Binding-site contacts:
Ligand atom C5 contacts residue KUF1 of chain 2.G at 4.3 Å.
Ligand atom C7 contacts residue LEU429 of chain 2.A at 3.9 Å (hydrophobic).
Ligand atom O10 contacts residue TYR384 of chain 2.A at 4.3 Å.
Ligand atom C6 contacts residue PHE388 of chain 2.A at 3.6 Å (hydrophobic).
Ligand atom C7 contacts residue PHE388 of chain 2.A at 3.4 Å (hydrophobic).
Ligand atom C4 contacts residue LEU418 of chain 2.A at 4.2 Å (hydrophobic).
Ligand atom C12 contacts residue TYR384 of chain 2.A at 3.4 Å (hydrophobic).
Ligand atom N8 contacts residue LEU409 of chain 2.A at 3.8 Å.
Ligand atom C4 contacts residue LEU429 of chain 2.A at 3.3 Å (hydrophobic).
Ligand atom N8 contacts residue KUF1 of chain 2.G at 4.0 Å.
Ligand atom C11 contacts residue LEU409 of chain 2.A at 4.3 Å (hydrophobic).
Ligand atom C9 contacts residue PHE388 of chain 2.A at 4.4 Å (hydrophobic).
Ligand atom C2 contacts residue KUF1 of chain 2.G at 4.2 Å.
Ligand atom O10 contacts residue KUF1 of chain 2.G at 2.5 Å.
Ligand atom C12 contacts residue KUF1 of chain 2.G at 3.0 Å.
Ligand atom C11 contacts residue TYR384 of chain 2.A at 3.5 Å (hydrophobic).
Ligand atom C3 contacts residue TYR384 of chain 2.A at 3.7 Å (hydrophobic).
Ligand atom C9 contacts residue LEU409 of chain 2.A at 4.1 Å (hydrophobic).
Ligand atom N8 contacts residue PHE388 of chain 2.A at 3.8 Å.
Ligand atom C7 contacts residue LEU409 of chain 2.A at 3.6 Å (hydrophobic).
Ligand atom C4 contacts residue TYR384 of chain 2.A at 3.7 Å (hydrophobic).
Ligand atom C5 contacts residue TYR384 of chain 2.A at 3.7 Å (hydrophobic).
Ligand atom C1 contacts residue KUF1 of chain 2.G at 4.5 Å.
Ligand atom C3 contacts residue LEU429 of chain 2.A at 4.2 Å (hydrophobic).
Ligand atom O10 contacts residue TRP526 of chain 2.A at 4.5 Å.
Ligand atom C9 contacts residue PHE268 of chain 2.A at 4.4 Å (hydrophobic).
Ligand atom C5 contacts residue LEU429 of chain 2.A at 4.0 Å (hydrophobic).
Ligand atom C5 contacts residue PHE388 of chain 2.A at 4.2 Å (hydrophobic).
Ligand atom C1 contacts residue TYR384 of chain 2.A at 3.9 Å (hydrophobic).
Ligand atom C5 contacts residue LEU409 of chain 2.A at 4.1 Å (hydrophobic).
Ligand atom C6 contacts residue LEU409 of chain 2.A at 3.8 Å (hydrophobic).
Ligand atom C9 contacts residue KUF1 of chain 2.G at 2.9 Å.
Ligand atom N8 contacts residue PHE268 of chain 2.A at 3.4 Å.
Ligand atom C9 contacts residue TYR384 of chain 2.A at 3.9 Å (hydrophobic).
Ligand atom C7 contacts residue PHE268 of chain 2.A at 3.7 Å (hydrophobic).
Ligand atom C2 contacts residue TYR384 of chain 2.A at 3.6 Å (hydrophobic).
Ligand atom C1 contacts residue VAL499 of chain 2.A at 4.0 Å (hydrophobic).
Ligand atom C11 contacts residue KUF1 of chain 2.G at 3.1 Å.
Ligand atom C6 contacts residue LEU429 of chain 2.A at 3.3 Å (hydrophobic).
Ligand atom O10 contacts residue PHE268 of chain 2.A at 4.1 Å.

Sequence of chain 2.A:
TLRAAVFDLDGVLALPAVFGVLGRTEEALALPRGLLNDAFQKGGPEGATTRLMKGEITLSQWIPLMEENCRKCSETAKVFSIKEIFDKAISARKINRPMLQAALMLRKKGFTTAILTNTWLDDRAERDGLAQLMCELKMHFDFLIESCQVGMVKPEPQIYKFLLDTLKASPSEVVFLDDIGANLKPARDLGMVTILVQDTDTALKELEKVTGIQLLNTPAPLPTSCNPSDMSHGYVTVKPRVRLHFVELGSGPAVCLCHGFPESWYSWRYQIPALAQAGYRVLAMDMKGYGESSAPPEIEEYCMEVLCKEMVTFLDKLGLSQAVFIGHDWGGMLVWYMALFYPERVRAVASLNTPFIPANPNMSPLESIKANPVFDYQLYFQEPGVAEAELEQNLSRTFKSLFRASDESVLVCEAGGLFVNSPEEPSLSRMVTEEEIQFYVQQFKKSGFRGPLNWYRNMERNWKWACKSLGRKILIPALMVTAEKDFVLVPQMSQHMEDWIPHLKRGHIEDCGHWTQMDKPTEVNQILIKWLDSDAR

A protein and the small-molecule ligand that binds it are described below.
Small molecule (SMILES): Cc1ccc2cc[nH]c(=O)c2c1